Binding-site contacts:
Ligand atom C1 contacts residue ARG172 of chain 1.B at 3.2 Å.
Ligand atom O7 contacts residue ASN177 of chain 1.B at 3.8 Å.
Ligand atom C5 contacts residue ASN177 of chain 1.B at 3.6 Å.
Ligand atom O5 contacts residue ARG172 of chain 1.B at 2.5 Å (salt-bridge).
Ligand atom C3 contacts residue ASN177 of chain 1.B at 3.8 Å.
Ligand atom C7 contacts residue ASN177 of chain 1.B at 3.7 Å.
Ligand atom C2 contacts residue ASN177 of chain 1.B at 2.5 Å.
Ligand atom O6 contacts residue ARG172 of chain 1.B at 4.2 Å.
Ligand atom C6 contacts residue ARG172 of chain 1.B at 3.4 Å.
Ligand atom C1 contacts residue ASN177 of chain 1.B at 1.4 Å.
Ligand atom N2 contacts residue ASN177 of chain 1.B at 3.1 Å (h-bond).
Ligand atom C4 contacts residue ASN177 of chain 1.B at 4.2 Å.
Ligand atom O5 contacts residue ASN177 of chain 1.B at 2.2 Å (h-bond).
Ligand atom C5 contacts residue ARG172 of chain 1.B at 3.3 Å.

Sequence of chain 1.B:
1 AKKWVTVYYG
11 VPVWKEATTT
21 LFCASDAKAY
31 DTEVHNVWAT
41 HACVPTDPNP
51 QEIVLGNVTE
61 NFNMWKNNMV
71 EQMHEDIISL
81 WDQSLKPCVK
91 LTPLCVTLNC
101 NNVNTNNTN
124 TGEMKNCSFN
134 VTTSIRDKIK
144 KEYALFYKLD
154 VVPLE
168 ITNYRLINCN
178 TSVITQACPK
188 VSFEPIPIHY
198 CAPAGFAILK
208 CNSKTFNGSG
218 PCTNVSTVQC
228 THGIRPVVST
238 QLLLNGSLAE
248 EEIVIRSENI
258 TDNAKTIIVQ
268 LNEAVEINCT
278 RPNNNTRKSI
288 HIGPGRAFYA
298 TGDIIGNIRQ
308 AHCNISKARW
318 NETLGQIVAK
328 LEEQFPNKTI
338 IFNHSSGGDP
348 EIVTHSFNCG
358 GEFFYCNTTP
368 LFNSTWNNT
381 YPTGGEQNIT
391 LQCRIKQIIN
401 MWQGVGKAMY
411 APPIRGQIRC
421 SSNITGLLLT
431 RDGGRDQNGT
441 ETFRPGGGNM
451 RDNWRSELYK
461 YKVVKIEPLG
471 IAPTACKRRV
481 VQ

The small molecule below binds the protein below.
Small molecule (SMILES): CC(=O)N[C@@H]1[C@@H](O)[C@H](O)[C@@H](CO)O[C@H]1O